The protein below binds the small molecule below.
Small molecule (SMILES): CC(=O)N[C@@H]1[C@@H](O[C@@H]2O[C@H](CO)[C@H](O)[C@H](O[C@]3(C(=O)O)C[C@H](O)[C@@H](NC(C)=O)[C@H]([C@H](O)[C@H](O)CO)O3)[C@H]2O)[C@H](O)[C@@H](CO[C@]2(C(=O)O)C[C@H](O)[C@@H](NC(C)=O)[C@H]([C@H](O)[C@H](O)CO)O2)O[C@H]1O

Binding-site contacts:
Ligand atom O4 contacts residue VAL296 of chain 18.A at 3.9 Å.
Ligand atom C4 contacts residue GLY78 of chain 18.A at 3.4 Å.
Ligand atom N5 contacts residue TYR72 of chain 18.A at 3.4 Å (h-bond).
Ligand atom O6 contacts residue ASN93 of chain 18.A at 3.0 Å (h-bond).
Ligand atom O4 contacts residue THR291 of chain 18.A at 3.5 Å.
Ligand atom C3 contacts residue GLY78 of chain 18.A at 4.0 Å.
Ligand atom O1B contacts residue SER89 of chain 18.A at 3.1 Å (h-bond).
Ligand atom C5 contacts residue TYR72 of chain 18.A at 3.9 Å (hydrophobic).
Ligand atom O1A contacts residue TYR72 of chain 18.A at 3.5 Å.
Ligand atom C1 contacts residue TYR72 of chain 18.A at 4.1 Å (hydrophobic).
Ligand atom O1A contacts residue LYS186 of chain 18.A at 2.8 Å (salt-bridge).
Ligand atom C4 contacts residue HIS298 of chain 18.A at 3.2 Å.
Ligand atom C3 contacts residue VAL296 of chain 18.A at 3.7 Å (hydrophobic).
Ligand atom O1A contacts residue GLY78 of chain 18.A at 3.2 Å (h-bond).
Ligand atom O1A contacts residue HIS298 of chain 18.A at 3.9 Å.
Ligand atom C6 contacts residue ASN93 of chain 18.A at 3.0 Å.
Ligand atom O1B contacts residue ARG77 of chain 18.A at 2.9 Å (salt-bridge).
Ligand atom O3 contacts residue GLY78 of chain 18.A at 3.3 Å.
Ligand atom O1B contacts residue TYR72 of chain 18.A at 4.1 Å.
Ligand atom C11 contacts residue ASP85 of chain 18.B at 4.0 Å.
Ligand atom C3 contacts residue HIS298 of chain 18.A at 3.6 Å.
Ligand atom C4 contacts residue ASN93 of chain 18.A at 4.2 Å.
Ligand atom C1 contacts residue LYS186 of chain 18.A at 3.9 Å.
Ligand atom O10 contacts residue THR291 of chain 18.A at 4.3 Å.
Ligand atom C1 contacts residue SER89 of chain 18.A at 3.5 Å.
Ligand atom C5 contacts residue ASN93 of chain 18.A at 3.6 Å.
Ligand atom C4 contacts residue TYR72 of chain 18.A at 3.8 Å (hydrophobic).
Ligand atom C6 contacts residue TYR72 of chain 18.A at 4.0 Å (hydrophobic).
Ligand atom O8 contacts residue ARG77 of chain 18.A at 3.2 Å (salt-bridge).
Ligand atom C2 contacts residue GLY78 of chain 18.A at 3.9 Å.
Ligand atom O4 contacts residue ILE79 of chain 18.A at 4.0 Å.
Ligand atom O8 contacts residue TYR72 of chain 18.A at 4.3 Å.
Ligand atom O4 contacts residue ASN80 of chain 18.A at 4.3 Å.
Ligand atom O1A contacts residue ARG77 of chain 18.A at 3.2 Å (salt-bridge).
Ligand atom O4 contacts residue HIS298 of chain 18.A at 2.7 Å (h-bond).
Ligand atom O1A contacts residue SER89 of chain 18.A at 3.1 Å (h-bond).
Ligand atom O4 contacts residue GLY78 of chain 18.A at 3.1 Å.
Ligand atom C1 contacts residue ARG77 of chain 18.A at 3.6 Å.
Ligand atom C3 contacts residue GLY78 of chain 18.A at 3.6 Å.
Ligand atom C1 contacts residue GLY78 of chain 18.A at 3.7 Å.

Sequence of chain 18.B:
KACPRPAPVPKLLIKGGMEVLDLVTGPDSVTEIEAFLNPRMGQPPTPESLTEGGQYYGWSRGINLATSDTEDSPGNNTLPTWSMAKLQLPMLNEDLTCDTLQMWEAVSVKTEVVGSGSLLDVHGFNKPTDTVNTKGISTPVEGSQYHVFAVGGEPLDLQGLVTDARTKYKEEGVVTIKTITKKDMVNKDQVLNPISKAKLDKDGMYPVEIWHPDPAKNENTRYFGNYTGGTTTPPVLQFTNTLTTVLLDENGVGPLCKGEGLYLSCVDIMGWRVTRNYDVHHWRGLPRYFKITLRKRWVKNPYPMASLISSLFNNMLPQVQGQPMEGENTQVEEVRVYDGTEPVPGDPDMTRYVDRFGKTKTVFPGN

Sequence of chain 18.A:
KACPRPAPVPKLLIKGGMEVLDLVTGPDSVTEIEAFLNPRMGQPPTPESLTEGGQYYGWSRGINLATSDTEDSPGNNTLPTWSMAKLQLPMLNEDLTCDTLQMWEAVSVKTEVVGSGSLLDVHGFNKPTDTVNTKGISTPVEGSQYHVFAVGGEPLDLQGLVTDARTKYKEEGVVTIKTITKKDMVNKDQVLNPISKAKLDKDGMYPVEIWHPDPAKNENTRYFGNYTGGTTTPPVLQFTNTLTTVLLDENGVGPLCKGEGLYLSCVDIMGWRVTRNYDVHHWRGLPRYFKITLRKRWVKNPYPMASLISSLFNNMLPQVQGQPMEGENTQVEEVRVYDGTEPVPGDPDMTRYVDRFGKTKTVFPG